Binding-site contacts:
Ligand atom O3' contacts residue THR114 of chain 1.T at 3.8 Å.
Ligand atom C2' contacts residue LYS67 of chain 1.P at 3.7 Å.
Ligand atom OP2 contacts residue ARG13 of chain 1.P at 2.2 Å (salt-bridge).
Ligand atom C6 contacts residue TYR125 of chain 1.P at 4.0 Å (hydrophobic).
Ligand atom C4 contacts residue TYR125 of chain 1.P at 4.0 Å (hydrophobic).
Ligand atom O6 contacts residue TYR125 of chain 1.P at 4.2 Å.
Ligand atom P contacts residue THR114 of chain 1.T at 3.3 Å.
Ligand atom C4' contacts residue ASN11 of chain 1.P at 4.2 Å.
Ligand atom N9 contacts residue TYR125 of chain 1.P at 4.0 Å.
Ligand atom N3 contacts residue TYR125 of chain 1.P at 3.8 Å.
Ligand atom C8 contacts residue TYR183 of chain 1.P at 3.7 Å (hydrophobic).
Ligand atom OP2 contacts residue ARG112 of chain 1.T at 2.7 Å (salt-bridge).
Ligand atom O6 contacts residue SER123 of chain 1.P at 3.9 Å.
Ligand atom C6 contacts residue LYS67 of chain 1.P at 3.8 Å.
Ligand atom OP1 contacts residue LYS6 of chain 1.K at 3.7 Å.
Ligand atom C8 contacts residue LYS67 of chain 1.P at 3.3 Å.
Ligand atom C2 contacts residue TYR125 of chain 1.P at 3.7 Å (hydrophobic).
Ligand atom P contacts residue TYR121 of chain 1.P at 4.2 Å.
Ligand atom OP1 contacts residue TRP71 of chain 1.P at 3.4 Å.
Ligand atom C5 contacts residue LYS67 of chain 1.P at 4.0 Å.
Ligand atom N2 contacts residue TYR125 of chain 1.P at 3.8 Å.
Ligand atom OP1 contacts residue ARG13 of chain 1.P at 3.9 Å.
Ligand atom O3' contacts residue ARG13 of chain 1.P at 4.0 Å.
Ligand atom C5' contacts residue TRP71 of chain 1.P at 3.7 Å (hydrophobic).
Ligand atom P contacts residue ARG13 of chain 1.P at 3.4 Å.
Ligand atom C2' contacts residue TYR125 of chain 1.P at 3.8 Å (hydrophobic).
Ligand atom O3' contacts residue ASN11 of chain 1.P at 3.5 Å (h-bond).
Ligand atom C2' contacts residue TYR183 of chain 1.P at 3.9 Å (hydrophobic).
Ligand atom OP2 contacts residue THR114 of chain 1.T at 2.4 Å (h-bond).
Ligand atom C5 contacts residue TYR125 of chain 1.P at 4.0 Å (hydrophobic).
Ligand atom N7 contacts residue LYS67 of chain 1.P at 3.0 Å (salt-bridge).
Ligand atom P contacts residue ARG112 of chain 1.T at 4.1 Å.
Ligand atom OP1 contacts residue THR114 of chain 1.T at 3.6 Å.
Ligand atom C3' contacts residue TYR183 of chain 1.P at 3.7 Å (hydrophobic).
Ligand atom OP2 contacts residue TYR183 of chain 1.P at 3.2 Å.
Ligand atom OP2 contacts residue TYR121 of chain 1.P at 3.1 Å.
Ligand atom O5' contacts residue TYR183 of chain 1.P at 4.0 Å.
Ligand atom C3' contacts residue ARG13 of chain 1.P at 4.1 Å.
Ligand atom N1 contacts residue TYR125 of chain 1.P at 4.0 Å.
Ligand atom O6 contacts residue LYS67 of chain 1.P at 4.1 Å.

Sequence of chain 1.P:
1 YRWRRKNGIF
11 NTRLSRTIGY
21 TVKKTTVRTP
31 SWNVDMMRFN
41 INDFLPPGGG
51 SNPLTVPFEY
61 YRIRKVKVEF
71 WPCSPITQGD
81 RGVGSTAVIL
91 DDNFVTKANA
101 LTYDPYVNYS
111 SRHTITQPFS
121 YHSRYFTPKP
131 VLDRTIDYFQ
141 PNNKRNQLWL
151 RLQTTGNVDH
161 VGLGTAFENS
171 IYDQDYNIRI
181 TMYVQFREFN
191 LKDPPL

Sequence of chain 1.T:
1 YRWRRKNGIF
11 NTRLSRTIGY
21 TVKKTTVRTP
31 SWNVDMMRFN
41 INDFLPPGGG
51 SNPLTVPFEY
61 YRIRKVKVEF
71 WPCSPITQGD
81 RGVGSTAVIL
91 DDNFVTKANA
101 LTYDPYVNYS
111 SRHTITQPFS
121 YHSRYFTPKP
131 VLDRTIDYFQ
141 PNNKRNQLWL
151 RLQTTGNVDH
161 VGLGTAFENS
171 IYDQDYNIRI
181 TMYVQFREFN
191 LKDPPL

A small-molecule ligand and the protein it binds are described below.
Small molecule (SMILES): Nc1ccn([C@H]2C[C@H](O[P](=O)(O)OC[C@H]3O[C@@H](n4ccc(N)nc4=O)C[C@@H]3O[P](=O)(O)OC[C@H]3O[C@@H](n4cnc5c(=O)[nH]c(N)nc54)C[C@@H]3O[P](=O)(O)OC[C@H]3O[C@@H](n4cnc5c(=O)[nH]c(N)nc54)C[C@@H]3O)[C@@H](COP(=O)=O)O2)c(=O)n1

Sequence of chain 1.K:
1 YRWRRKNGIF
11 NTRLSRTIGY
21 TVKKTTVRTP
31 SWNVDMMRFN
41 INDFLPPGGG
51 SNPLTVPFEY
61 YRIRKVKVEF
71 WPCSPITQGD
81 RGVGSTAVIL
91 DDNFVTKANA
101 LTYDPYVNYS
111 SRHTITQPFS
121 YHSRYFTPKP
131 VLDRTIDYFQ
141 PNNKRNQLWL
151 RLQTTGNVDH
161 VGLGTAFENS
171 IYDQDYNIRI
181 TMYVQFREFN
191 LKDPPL